Sequence of chain 1.A:
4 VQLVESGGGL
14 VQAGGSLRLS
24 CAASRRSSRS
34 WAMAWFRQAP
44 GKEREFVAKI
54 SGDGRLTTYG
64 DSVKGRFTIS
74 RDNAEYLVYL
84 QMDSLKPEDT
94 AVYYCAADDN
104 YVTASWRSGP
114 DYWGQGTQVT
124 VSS

Binding-site contacts:
Ligand atom NA2 contacts residue LEU80 of chain 1.A at 3.4 Å (h-bond).
Ligand atom N5 contacts residue ALA26 of chain 1.A at 3.5 Å.
Ligand atom CM contacts residue TRP34 of chain 1.A at 3.6 Å (hydrophobic).
Ligand atom OE1 contacts residue SER30 of chain 1.A at 3.0 Å (h-bond).
Ligand atom OE1 contacts residue SER31 of chain 1.A at 2.9 Å (h-bond).
Ligand atom NA2 contacts residue ASN76 of chain 1.A at 2.6 Å (h-bond).
Ligand atom N5 contacts residue TYR79 of chain 1.A at 3.5 Å.
Ligand atom C8A contacts residue ARG74 of chain 1.A at 3.7 Å.
Ligand atom C4A contacts residue MET36 of chain 1.A at 3.6 Å (hydrophobic).
Ligand atom C11 contacts residue VAL4 of chain 1.A at 3.0 Å (hydrophobic).
Ligand atom C4A contacts residue TYR79 of chain 1.A at 3.6 Å (hydrophobic).
Ligand atom CD contacts residue SER30 of chain 1.A at 3.3 Å.
Ligand atom C6 contacts residue TYR79 of chain 1.A at 3.5 Å (hydrophobic).
Ligand atom O1 contacts residue SER30 of chain 1.A at 3.0 Å.
Ligand atom C4 contacts residue TYR79 of chain 1.A at 3.3 Å (hydrophobic).
Ligand atom C8A contacts residue TYR79 of chain 1.A at 3.6 Å (hydrophobic).
Ligand atom NA4 contacts residue TYR79 of chain 1.A at 2.9 Å (h-bond).
Ligand atom CG contacts residue SER30 of chain 1.A at 2.7 Å.
Ligand atom O contacts residue VAL4 of chain 1.A at 3.0 Å.
Ligand atom N1 contacts residue ARG74 of chain 1.A at 2.9 Å (salt-bridge).
Ligand atom C2 contacts residue ARG74 of chain 1.A at 3.6 Å.
Ligand atom N8 contacts residue TYR79 of chain 1.A at 3.3 Å (h-bond).
Ligand atom N5 contacts residue MET36 of chain 1.A at 3.5 Å.
Ligand atom C15 contacts residue VAL4 of chain 1.A at 3.6 Å (hydrophobic).
Ligand atom NA2 contacts residue ASP75 of chain 1.A at 3.6 Å.
Ligand atom O1 contacts residue ARG29 of chain 1.A at 3.1 Å (salt-bridge).
Ligand atom O1 contacts residue SER31 of chain 1.A at 3.7 Å.
Ligand atom C2 contacts residue ASN76 of chain 1.A at 3.7 Å.
Ligand atom C13 contacts residue TRP34 of chain 1.A at 3.5 Å (hydrophobic).
Ligand atom N3 contacts residue LEU80 of chain 1.A at 3.3 Å (h-bond).
Ligand atom N3 contacts residue VAL81 of chain 1.A at 3.4 Å.
Ligand atom N3 contacts residue TYR79 of chain 1.A at 3.1 Å.
Ligand atom C7 contacts residue TRP34 of chain 1.A at 3.6 Å (hydrophobic).
Ligand atom CM contacts residue ALA100 of chain 1.A at 3.2 Å (hydrophobic).
Ligand atom C7 contacts residue TYR79 of chain 1.A at 3.2 Å (hydrophobic).
Ligand atom C15 contacts residue ARG28 of chain 1.A at 3.6 Å.
Ligand atom C contacts residue VAL4 of chain 1.A at 3.1 Å (hydrophobic).
Ligand atom NA2 contacts residue ARG74 of chain 1.A at 3.4 Å (salt-bridge).
Ligand atom NA4 contacts residue CYS24 of chain 1.A at 3.4 Å (h-bond).
Ligand atom C16 contacts residue VAL4 of chain 1.A at 3.3 Å (hydrophobic).

The protein below binds the small molecule below.
Small molecule (SMILES): CN(Cc1cnc2nc(N)nc(N)c2n1)c1ccc(C(=O)N[C@@H](CCC(=O)O)C(=O)O)cc1